The protein below binds the small molecule below.
Small molecule (SMILES): Nc1ncnc2c1ncn2[C@@H]1O[C@H](CO[P](=O)(O)O[P](=O)(O)NP(=O)(O)O)[C@@H](O)[C@H]1O

Binding-site contacts:
Ligand atom C4 contacts residue LEU365 of chain 1.B at 3.5 Å (hydrophobic).
Ligand atom O1G contacts residue LYS389 of chain 1.B at 2.8 Å.
Ligand atom PG contacts residue MG1 of chain 1.F at 3.0 Å.
Ligand atom N3 contacts residue LEU365 of chain 1.B at 3.4 Å.
Ligand atom C5' contacts residue SER391 of chain 1.B at 3.8 Å.
Ligand atom O4' contacts residue LEU365 of chain 1.B at 2.9 Å.
Ligand atom PB contacts residue MG1 of chain 1.F at 2.8 Å.
Ligand atom C1' contacts residue LEU365 of chain 1.B at 3.7 Å (hydrophobic).
Ligand atom O3G contacts residue GLN430 of chain 1.B at 3.1 Å (h-bond).
Ligand atom C8 contacts residue LYS363 of chain 1.B at 4.0 Å.
Ligand atom N3B contacts residue MG1 of chain 1.F at 3.4 Å.
Ligand atom PA contacts residue SER391 of chain 1.B at 3.5 Å.
Ligand atom PB contacts residue SER390 of chain 1.B at 3.4 Å.
Ligand atom C1' contacts residue LYS363 of chain 1.B at 4.0 Å.
Ligand atom N3B contacts residue GLY386 of chain 1.B at 3.3 Å (h-bond).
Ligand atom O2B contacts residue SER390 of chain 1.B at 2.9 Å.
Ligand atom O1B contacts residue GLN430 of chain 1.B at 3.3 Å (h-bond).
Ligand atom O1G contacts residue MG1 of chain 1.F at 3.0 Å.
Ligand atom O2B contacts residue LYS389 of chain 1.B at 3.2 Å.
Ligand atom O1B contacts residue SER390 of chain 1.B at 3.0 Å.
Ligand atom O1A contacts residue SER390 of chain 1.B at 3.9 Å.
Ligand atom O5' contacts residue SER391 of chain 1.B at 4.1 Å.
Ligand atom O5' contacts residue GLY386 of chain 1.B at 4.1 Å.
Ligand atom O1A contacts residue GLY388 of chain 1.B at 3.2 Å (h-bond).
Ligand atom O2G contacts residue SER385 of chain 1.B at 3.3 Å (h-bond).
Ligand atom O2A contacts residue SER390 of chain 1.B at 3.9 Å.
Ligand atom N6 contacts residue ALA112 of chain 1.B at 3.4 Å (h-bond).
Ligand atom O1B contacts residue MG1 of chain 1.F at 2.2 Å.
Ligand atom PG contacts residue LYS389 of chain 1.B at 4.0 Å.
Ligand atom N9 contacts residue LEU365 of chain 1.B at 3.6 Å.
Ligand atom O1A contacts residue LYS389 of chain 1.B at 3.8 Å.
Ligand atom N1 contacts residue LEU365 of chain 1.B at 3.9 Å.
Ligand atom O2A contacts residue SER391 of chain 1.B at 3.0 Å (h-bond).
Ligand atom C2 contacts residue LEU365 of chain 1.B at 3.4 Å (hydrophobic).
Ligand atom N3B contacts residue LYS389 of chain 1.B at 4.1 Å.
Ligand atom O2B contacts residue MG1 of chain 1.F at 3.1 Å.
Ligand atom C4' contacts residue LEU365 of chain 1.B at 4.0 Å (hydrophobic).
Ligand atom O1A contacts residue SER391 of chain 1.B at 3.3 Å (h-bond).
Ligand atom O3G contacts residue MG1 of chain 1.F at 2.2 Å.
Ligand atom O3A contacts residue GLY386 of chain 1.B at 3.4 Å.

Sequence of chain 1.B:
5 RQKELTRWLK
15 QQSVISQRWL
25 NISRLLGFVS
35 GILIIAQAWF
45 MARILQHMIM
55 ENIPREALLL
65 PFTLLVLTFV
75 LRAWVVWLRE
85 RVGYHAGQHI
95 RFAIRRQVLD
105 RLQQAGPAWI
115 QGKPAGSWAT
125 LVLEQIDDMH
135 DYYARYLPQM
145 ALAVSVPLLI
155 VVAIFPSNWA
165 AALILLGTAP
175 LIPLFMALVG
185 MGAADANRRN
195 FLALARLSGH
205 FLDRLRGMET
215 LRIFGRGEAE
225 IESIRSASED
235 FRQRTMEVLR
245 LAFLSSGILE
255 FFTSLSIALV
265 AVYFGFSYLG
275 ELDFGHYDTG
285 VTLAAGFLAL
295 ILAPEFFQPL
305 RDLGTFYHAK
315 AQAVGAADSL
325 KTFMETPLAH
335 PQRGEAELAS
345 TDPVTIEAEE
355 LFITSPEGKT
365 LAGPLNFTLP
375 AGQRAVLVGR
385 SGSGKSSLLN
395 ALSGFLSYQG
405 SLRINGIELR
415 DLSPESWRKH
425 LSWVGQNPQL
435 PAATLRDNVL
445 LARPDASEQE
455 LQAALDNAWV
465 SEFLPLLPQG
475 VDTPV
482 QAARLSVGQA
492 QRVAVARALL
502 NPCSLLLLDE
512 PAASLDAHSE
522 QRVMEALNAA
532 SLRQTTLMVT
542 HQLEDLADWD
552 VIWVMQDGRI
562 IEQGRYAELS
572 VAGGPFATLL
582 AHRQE